Binding-site contacts:
Ligand atom O1 contacts residue GLU266 of chain 5.A at 3.4 Å (salt-bridge).
Ligand atom O2 contacts residue HIS200 of chain 5.A at 3.3 Å.
Ligand atom O1 contacts residue HIS247 of chain 5.A at 4.1 Å.
Ligand atom C3 contacts residue HIS200 of chain 5.A at 3.8 Å.
Ligand atom C3 contacts residue ASN249 of chain 5.A at 3.3 Å.
Ligand atom O2 contacts residue HIS152 of chain 5.A at 3.0 Å (h-bond).
Ligand atom O2 contacts residue TYR256 of chain 5.A at 4.1 Å.
Ligand atom C4 contacts residue TYR178 of chain 5.A at 3.7 Å (hydrophobic).
Ligand atom O1 contacts residue FE21 of chain 5.B at 2.0 Å.
Ligand atom C1 contacts residue PHE192 of chain 5.A at 4.0 Å (hydrophobic).
Ligand atom C6 contacts residue PHE192 of chain 5.A at 3.7 Å (hydrophobic).
Ligand atom C2 contacts residue TYR256 of chain 5.A at 3.8 Å (hydrophobic).
Ligand atom C3 contacts residue HIS247 of chain 5.A at 3.4 Å.
Ligand atom C10 contacts residue TYR256 of chain 5.A at 3.4 Å (hydrophobic).
Ligand atom C10 contacts residue PHE192 of chain 5.A at 3.9 Å (hydrophobic).
Ligand atom C6 contacts residue TYR178 of chain 5.A at 3.7 Å (hydrophobic).
Ligand atom C4 contacts residue ASN249 of chain 5.A at 3.4 Å.
Ligand atom C10 contacts residue HIS247 of chain 5.A at 3.6 Å.
Ligand atom C3 contacts residue PHE192 of chain 5.A at 3.7 Å (hydrophobic).
Ligand atom O2 contacts residue GLU266 of chain 5.A at 3.4 Å (salt-bridge).
Ligand atom C7 contacts residue LEU190 of chain 5.A at 3.6 Å (hydrophobic).
Ligand atom C2 contacts residue HIS200 of chain 5.A at 3.8 Å.
Ligand atom C4 contacts residue PHE192 of chain 5.A at 3.6 Å (hydrophobic).
Ligand atom C1 contacts residue HIS247 of chain 5.A at 3.5 Å.
Ligand atom C1 contacts residue FE21 of chain 5.B at 2.9 Å.
Ligand atom O2 contacts residue HIS247 of chain 5.A at 3.4 Å (h-bond).
Ligand atom O1 contacts residue TYR256 of chain 5.A at 2.6 Å (h-bond).
Ligand atom C2 contacts residue FE21 of chain 5.B at 3.0 Å.
Ligand atom C2 contacts residue HIS247 of chain 5.A at 3.2 Å.
Ligand atom O1 contacts residue HIS152 of chain 5.A at 4.1 Å.
Ligand atom C2 contacts residue PHE192 of chain 5.A at 3.9 Å (hydrophobic).
Ligand atom C9 contacts residue TYR256 of chain 5.A at 3.5 Å (hydrophobic).
Ligand atom C1 contacts residue TYR256 of chain 5.A at 3.0 Å (hydrophobic).
Ligand atom C8 contacts residue LEU190 of chain 5.A at 3.6 Å (hydrophobic).
Ligand atom C5 contacts residue PHE192 of chain 5.A at 3.5 Å (hydrophobic).
Ligand atom C5 contacts residue HIS247 of chain 5.A at 3.6 Å.
Ligand atom C4 contacts residue HIS247 of chain 5.A at 3.2 Å.
Ligand atom O2 contacts residue FE21 of chain 5.B at 2.1 Å.
Ligand atom C7 contacts residue LEU301 of chain 5.A at 4.1 Å (hydrophobic).
Ligand atom O1 contacts residue HIS215 of chain 5.A at 2.8 Å (h-bond).

Sequence of chain 5.A:
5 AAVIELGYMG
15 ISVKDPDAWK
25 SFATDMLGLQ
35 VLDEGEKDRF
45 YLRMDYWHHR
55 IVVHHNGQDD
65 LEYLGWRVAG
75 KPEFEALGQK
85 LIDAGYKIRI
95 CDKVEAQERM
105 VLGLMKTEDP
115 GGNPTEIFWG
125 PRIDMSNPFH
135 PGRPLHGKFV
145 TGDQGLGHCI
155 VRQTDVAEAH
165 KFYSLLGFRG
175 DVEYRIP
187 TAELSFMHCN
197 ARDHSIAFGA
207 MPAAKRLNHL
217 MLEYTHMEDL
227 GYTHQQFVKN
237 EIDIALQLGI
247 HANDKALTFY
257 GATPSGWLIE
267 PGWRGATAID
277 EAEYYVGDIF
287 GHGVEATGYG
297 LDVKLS

A small-molecule ligand and the protein it binds are described below.
Small molecule (SMILES): Oc1ccc2ccccc2c1O